Binding-site contacts:
Ligand atom CA contacts residue ILE14 of chain 43.B at 4.0 Å (hydrophobic).
Ligand atom O contacts residue THR17 of chain 43.B at 3.8 Å.
Ligand atom CD1 contacts residue ILE14 of chain 43.B at 3.6 Å (hydrophobic).
Ligand atom CD2 contacts residue ASP106 of chain 43.B at 4.1 Å.
Ligand atom O contacts residue THR16 of chain 43.B at 3.1 Å (h-bond).
Ligand atom C contacts residue THR16 of chain 43.B at 3.7 Å.
Ligand atom N contacts residue ILE14 of chain 43.B at 3.0 Å (h-bond).
Ligand atom CG contacts residue THR17 of chain 43.B at 4.3 Å.
Ligand atom CB contacts residue LEU15 of chain 43.B at 4.1 Å (hydrophobic).
Ligand atom CD2 contacts residue THR17 of chain 43.B at 3.7 Å.
Ligand atom CB contacts residue ARG18 of chain 43.B at 4.2 Å.
Ligand atom CB contacts residue THR17 of chain 43.B at 4.0 Å.
Ligand atom CA contacts residue THR16 of chain 43.B at 3.6 Å.
Ligand atom N contacts residue ASP12 of chain 43.B at 4.1 Å.
Ligand atom CG contacts residue ILE14 of chain 43.B at 4.2 Å (hydrophobic).
Ligand atom C contacts residue ARG18 of chain 43.B at 3.8 Å.
Ligand atom N contacts residue ILE14 of chain 43.B at 3.5 Å.
Ligand atom O contacts residue LEU15 of chain 43.B at 3.5 Å.
Ligand atom O contacts residue ILE14 of chain 43.B at 3.5 Å (h-bond).
Ligand atom O contacts residue ILE14 of chain 43.B at 3.1 Å.
Ligand atom C contacts residue THR16 of chain 43.B at 4.2 Å.
Ligand atom CA contacts residue ARG18 of chain 43.B at 3.8 Å.
Ligand atom CD2 contacts residue HIS157 of chain 43.B at 3.7 Å.
Ligand atom C contacts residue ILE14 of chain 43.B at 3.4 Å (hydrophobic).
Ligand atom CD1 contacts residue ASP12 of chain 43.B at 3.8 Å.
Ligand atom O contacts residue ARG18 of chain 43.B at 3.0 Å (salt-bridge).
Ligand atom CB contacts residue ILE14 of chain 43.B at 4.1 Å (hydrophobic).
Ligand atom CD1 contacts residue THR16 of chain 43.B at 3.1 Å.
Ligand atom CD2 contacts residue VAL32 of chain 43.B at 3.9 Å (hydrophobic).
Ligand atom C contacts residue ARG18 of chain 43.B at 4.1 Å.
Ligand atom CD1 contacts residue TYR34 of chain 43.B at 3.0 Å (hydrophobic).
Ligand atom CA contacts residue ILE14 of chain 43.B at 3.3 Å (hydrophobic).
Ligand atom O contacts residue ARG18 of chain 43.B at 3.6 Å (salt-bridge).
Ligand atom CB contacts residue THR16 of chain 43.B at 4.2 Å.
Ligand atom CA contacts residue ASP12 of chain 43.B at 3.7 Å.
Ligand atom CG contacts residue THR16 of chain 43.B at 4.0 Å.
Ligand atom CE1 contacts residue ASP12 of chain 43.B at 3.5 Å.
Ligand atom N contacts residue THR16 of chain 43.B at 2.9 Å (h-bond).
Ligand atom C contacts residue ILE14 of chain 43.B at 4.2 Å (hydrophobic).
Ligand atom C contacts residue ILE14 of chain 43.B at 3.6 Å (hydrophobic).

A protein and the small-molecule ligand that binds it are described below.
Small molecule (SMILES): CC(C)C[C@H](NC(=O)[C@H](C)NC(=O)CNC(=O)[C@@H](N)Cc1ccccc1)C(=O)N[C@@H](CC(C)C)C(=O)N[C@@H](C)C(=O)O

Sequence of chain 43.B:
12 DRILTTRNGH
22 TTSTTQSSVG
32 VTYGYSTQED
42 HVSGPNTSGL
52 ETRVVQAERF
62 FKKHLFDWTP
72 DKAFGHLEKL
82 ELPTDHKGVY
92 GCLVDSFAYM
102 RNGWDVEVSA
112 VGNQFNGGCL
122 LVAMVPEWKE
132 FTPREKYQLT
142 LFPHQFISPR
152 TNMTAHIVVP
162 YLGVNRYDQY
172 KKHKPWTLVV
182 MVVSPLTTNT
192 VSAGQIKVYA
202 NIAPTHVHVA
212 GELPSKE